Binding-site contacts:
Ligand atom C8 contacts residue TRP357 of chain 3.A at 3.4 Å (hydrophobic).
Ligand atom C1 contacts residue ASN65 of chain 3.A at 1.5 Å.
Ligand atom C3 contacts residue TRP357 of chain 3.A at 3.6 Å (hydrophobic).
Ligand atom O4 contacts residue TRP357 of chain 3.A at 3.9 Å.
Ligand atom N2 contacts residue TRP357 of chain 3.A at 3.3 Å (h-bond).
Ligand atom C5 contacts residue TRP357 of chain 3.A at 3.8 Å (hydrophobic).
Ligand atom C4 contacts residue ASN65 of chain 3.A at 4.2 Å.
Ligand atom N2 contacts residue ASN65 of chain 3.A at 2.9 Å (h-bond).
Ligand atom O7 contacts residue ASN65 of chain 3.A at 3.5 Å (h-bond).
Ligand atom C1 contacts residue TRP357 of chain 3.A at 3.7 Å (hydrophobic).
Ligand atom C8 contacts residue ASN65 of chain 3.A at 4.5 Å.
Ligand atom C7 contacts residue TRP357 of chain 3.A at 3.9 Å (hydrophobic).
Ligand atom O5 contacts residue TRP357 of chain 3.A at 4.3 Å.
Ligand atom C7 contacts residue ASN65 of chain 3.A at 3.4 Å.
Ligand atom C4 contacts residue TRP357 of chain 3.A at 4.2 Å (hydrophobic).
Ligand atom C5 contacts residue ASN65 of chain 3.A at 3.6 Å.
Ligand atom C3 contacts residue ASN65 of chain 3.A at 3.8 Å.
Ligand atom O5 contacts residue ASN65 of chain 3.A at 2.3 Å (h-bond).
Ligand atom O3 contacts residue TRP357 of chain 3.A at 4.3 Å.
Ligand atom C2 contacts residue TRP357 of chain 3.A at 4.0 Å (hydrophobic).
Ligand atom C2 contacts residue ASN65 of chain 3.A at 2.4 Å.

Sequence of chain 3.A:
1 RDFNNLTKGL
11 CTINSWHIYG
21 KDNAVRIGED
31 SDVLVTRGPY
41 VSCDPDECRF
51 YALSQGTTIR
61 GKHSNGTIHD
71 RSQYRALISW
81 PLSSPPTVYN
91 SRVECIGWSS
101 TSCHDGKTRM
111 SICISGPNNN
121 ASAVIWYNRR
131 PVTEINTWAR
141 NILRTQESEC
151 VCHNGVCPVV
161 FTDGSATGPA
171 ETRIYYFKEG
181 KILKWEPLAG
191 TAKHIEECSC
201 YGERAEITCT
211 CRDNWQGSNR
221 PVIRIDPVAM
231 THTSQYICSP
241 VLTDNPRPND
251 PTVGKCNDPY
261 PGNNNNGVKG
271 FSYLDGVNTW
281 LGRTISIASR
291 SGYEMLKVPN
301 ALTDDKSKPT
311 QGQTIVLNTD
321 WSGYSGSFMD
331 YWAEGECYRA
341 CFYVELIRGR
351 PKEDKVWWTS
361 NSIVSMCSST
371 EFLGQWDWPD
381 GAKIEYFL

This small molecule binds to this protein.
Small molecule (SMILES): CC(=O)N[C@@H]1[C@@H](O)[C@H](O)[C@@H](CO)O[C@H]1O